This protein binds this small molecule.
Small molecule (SMILES): CC(=O)N[C@H]1[C@H]([C@H](O)[C@H](O)CO)O[C@@](OC[C@H]2O[C@@H](O)[C@H](O)[C@@H](O)[C@H]2O)(C(=O)O)C[C@@H]1O

Sequence of chain 3.A:
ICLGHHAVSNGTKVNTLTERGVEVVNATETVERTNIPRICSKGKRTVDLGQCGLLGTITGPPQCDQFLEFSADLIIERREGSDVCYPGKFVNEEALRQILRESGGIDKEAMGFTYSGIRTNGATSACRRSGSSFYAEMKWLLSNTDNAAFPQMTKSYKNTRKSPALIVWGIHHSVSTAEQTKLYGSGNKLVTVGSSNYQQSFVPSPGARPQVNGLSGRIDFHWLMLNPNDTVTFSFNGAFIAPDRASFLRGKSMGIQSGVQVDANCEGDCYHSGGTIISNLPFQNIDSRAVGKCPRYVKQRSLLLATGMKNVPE

Binding-site contacts:
Ligand atom O3 contacts residue GLY214 of chain 3.A at 3.4 Å (h-bond).
Ligand atom O1A contacts residue LEU215 of chain 3.A at 3.9 Å.
Ligand atom C6 contacts residue ALA123 of chain 3.A at 4.1 Å (hydrophobic).
Ligand atom C11 contacts residue GLY122 of chain 3.A at 3.5 Å.
Ligand atom N5 contacts residue TRP140 of chain 3.A at 4.1 Å.
Ligand atom C10 contacts residue ALA123 of chain 3.A at 3.7 Å (hydrophobic).
Ligand atom N5 contacts residue ALA123 of chain 3.A at 2.8 Å (h-bond).
Ligand atom C8 contacts residue LEU215 of chain 3.A at 4.0 Å (hydrophobic).
Ligand atom O9 contacts residue HIS172 of chain 3.A at 3.5 Å (h-bond).
Ligand atom O4 contacts residue ALA123 of chain 3.A at 4.0 Å.
Ligand atom C7 contacts residue TRP140 of chain 3.A at 3.8 Å (hydrophobic).
Ligand atom C1 contacts residue SER125 of chain 3.A at 3.8 Å.
Ligand atom O1A contacts residue SER125 of chain 3.A at 3.7 Å.
Ligand atom C8 contacts residue TRP140 of chain 3.A at 4.0 Å (hydrophobic).
Ligand atom O1A contacts residue THR124 of chain 3.A at 2.6 Å (h-bond).
Ligand atom O1B contacts residue SER125 of chain 3.A at 3.0 Å (h-bond).
Ligand atom C11 contacts residue TRP140 of chain 3.A at 3.8 Å (hydrophobic).
Ligand atom C11 contacts residue ALA123 of chain 3.A at 3.6 Å (hydrophobic).
Ligand atom O7 contacts residue GLU179 of chain 3.A at 3.9 Å.
Ligand atom C8 contacts residue TYR86 of chain 3.A at 3.7 Å (hydrophobic).
Ligand atom C9 contacts residue HIS172 of chain 3.A at 3.5 Å.
Ligand atom O9 contacts residue GLU179 of chain 3.A at 2.7 Å (salt-bridge).
Ligand atom C8 contacts residue GLU179 of chain 3.A at 4.0 Å.
Ligand atom C4 contacts residue ALA123 of chain 3.A at 3.6 Å (hydrophobic).
Ligand atom O8 contacts residue TYR86 of chain 3.A at 3.0 Å (h-bond).
Ligand atom C9 contacts residue TRP140 of chain 3.A at 4.0 Å (hydrophobic).
Ligand atom O1B contacts residue THR124 of chain 3.A at 3.6 Å.
Ligand atom O9 contacts residue TYR86 of chain 3.A at 3.0 Å (h-bond).
Ligand atom O8 contacts residue TRP140 of chain 3.A at 3.9 Å.
Ligand atom O8 contacts residue LEU215 of chain 3.A at 3.1 Å.
Ligand atom C6 contacts residue TRP140 of chain 3.A at 4.2 Å (hydrophobic).
Ligand atom C1 contacts residue THR124 of chain 3.A at 3.6 Å.
Ligand atom O1A contacts residue ALA123 of chain 3.A at 4.0 Å.
Ligand atom O4 contacts residue LEU215 of chain 3.A at 4.2 Å.
Ligand atom C5 contacts residue ALA123 of chain 3.A at 3.6 Å (hydrophobic).
Ligand atom C9 contacts residue GLU179 of chain 3.A at 3.4 Å.
Ligand atom C11 contacts residue LEU142 of chain 3.A at 3.8 Å (hydrophobic).
Ligand atom O10 contacts residue LEU183 of chain 3.A at 3.7 Å.
Ligand atom C10 contacts residue TRP140 of chain 3.A at 4.0 Å (hydrophobic).
Ligand atom C9 contacts residue TYR86 of chain 3.A at 3.2 Å (hydrophobic).